This protein binds this small molecule.
Small molecule (SMILES): Cc1ccc(C(=O)Nc2ccc(S(=O)(=O)O)c3cc(S(=O)(=O)O)cc(S(=O)(=O)O)c23)cc1NC(=O)c1cccc(NC(=O)Nc2cccc(C(=O)Nc3cc(C(=O)Nc4ccc(S(=O)(=O)O)c5cc(S(=O)(=O)O)cc(S(=O)(=O)O)c45)ccc3C)c2)c1

Sequence of chain 1.C:
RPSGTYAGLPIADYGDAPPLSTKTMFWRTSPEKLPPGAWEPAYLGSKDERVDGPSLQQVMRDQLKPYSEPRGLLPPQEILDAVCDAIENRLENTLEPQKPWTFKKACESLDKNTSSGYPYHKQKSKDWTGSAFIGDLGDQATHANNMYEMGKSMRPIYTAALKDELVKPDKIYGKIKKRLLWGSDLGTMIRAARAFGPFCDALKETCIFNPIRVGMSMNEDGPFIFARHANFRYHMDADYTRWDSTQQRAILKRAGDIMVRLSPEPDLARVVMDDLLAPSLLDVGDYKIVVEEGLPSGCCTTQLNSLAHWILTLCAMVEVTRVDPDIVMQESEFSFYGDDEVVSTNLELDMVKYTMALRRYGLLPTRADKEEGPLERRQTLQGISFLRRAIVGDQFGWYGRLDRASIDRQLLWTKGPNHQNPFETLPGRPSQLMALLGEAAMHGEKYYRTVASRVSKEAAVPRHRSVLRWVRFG

Binding-site contacts:
Ligand atom O82 contacts residue LYS171 of chain 1.C at 3.4 Å.
Ligand atom S75 contacts residue TRP42 of chain 1.C at 4.3 Å.
Ligand atom S83 contacts residue ARG413 of chain 1.C at 4.2 Å.
Ligand atom C69 contacts residue GLY40 of chain 1.C at 3.9 Å.
Ligand atom O81 contacts residue ALA409 of chain 1.C at 3.5 Å.
Ligand atom O86 contacts residue ASP412 of chain 1.C at 3.4 Å.
Ligand atom O79 contacts residue PRO39 of chain 1.C at 3.0 Å (h-bond).
Ligand atom C69 contacts residue ALA41 of chain 1.C at 3.8 Å (hydrophobic).
Ligand atom O86 contacts residue ALA409 of chain 1.C at 3.5 Å (h-bond).
Ligand atom O84 contacts residue ARG413 of chain 1.C at 3.2 Å (salt-bridge).
Ligand atom O86 contacts residue ARG413 of chain 1.C at 4.0 Å.
Ligand atom O77 contacts residue ALA41 of chain 1.C at 3.8 Å.
Ligand atom O79 contacts residue PRO38 of chain 1.C at 3.2 Å.
Ligand atom S73 contacts residue ALA41 of chain 1.C at 4.1 Å.
Ligand atom O85 contacts residue TRP42 of chain 1.C at 3.3 Å (h-bond).
Ligand atom C65 contacts residue GLY40 of chain 1.C at 4.1 Å.
Ligand atom C74 contacts residue ALA41 of chain 1.C at 3.5 Å (hydrophobic).
Ligand atom C66 contacts residue ALA41 of chain 1.C at 4.3 Å (hydrophobic).
Ligand atom C76 contacts residue GLY40 of chain 1.C at 4.0 Å.
Ligand atom O82 contacts residue TRP42 of chain 1.C at 3.0 Å (h-bond).
Ligand atom O80 contacts residue LYS171 of chain 1.C at 4.1 Å.
Ligand atom S83 contacts residue ALA409 of chain 1.C at 4.3 Å.
Ligand atom O79 contacts residue ALA41 of chain 1.C at 3.4 Å (h-bond).
Ligand atom O84 contacts residue ALA409 of chain 1.C at 3.9 Å.
Ligand atom C68 contacts residue GLY40 of chain 1.C at 3.5 Å.
Ligand atom C71 contacts residue GLY40 of chain 1.C at 4.0 Å.
Ligand atom C74 contacts residue GLY40 of chain 1.C at 4.1 Å.
Ligand atom O85 contacts residue LEU416 of chain 1.C at 3.9 Å.
Ligand atom O77 contacts residue PRO38 of chain 1.C at 3.0 Å.
Ligand atom S83 contacts residue TRP42 of chain 1.C at 4.1 Å.
Ligand atom O82 contacts residue GLY40 of chain 1.C at 4.3 Å.
Ligand atom O79 contacts residue GLY40 of chain 1.C at 3.7 Å.
Ligand atom C76 contacts residue ALA41 of chain 1.C at 3.8 Å (hydrophobic).
Ligand atom O84 contacts residue TRP42 of chain 1.C at 3.2 Å.
Ligand atom C72 contacts residue TRP42 of chain 1.C at 4.2 Å (hydrophobic).
Ligand atom O85 contacts residue ARG413 of chain 1.C at 3.9 Å.
Ligand atom C72 contacts residue GLY40 of chain 1.C at 3.8 Å.
Ligand atom C66 contacts residue GLY40 of chain 1.C at 3.6 Å.
Ligand atom S73 contacts residue PRO38 of chain 1.C at 3.8 Å.
Ligand atom O85 contacts residue ALA41 of chain 1.C at 3.7 Å.